Sequence of chain 36.C:
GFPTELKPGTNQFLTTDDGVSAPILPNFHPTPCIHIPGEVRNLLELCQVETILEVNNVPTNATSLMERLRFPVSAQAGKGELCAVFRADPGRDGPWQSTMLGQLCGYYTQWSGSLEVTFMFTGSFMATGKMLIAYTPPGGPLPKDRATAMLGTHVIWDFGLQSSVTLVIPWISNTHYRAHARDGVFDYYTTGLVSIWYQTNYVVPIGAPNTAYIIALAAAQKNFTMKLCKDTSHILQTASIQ

Binding-site contacts:
Ligand atom CAJ contacts residue VAL192 of chain 36.A at 3.7 Å (hydrophobic).
Ligand atom CAA contacts residue TYR153 of chain 36.A at 3.9 Å (hydrophobic).
Ligand atom CAL contacts residue THR114 of chain 36.A at 3.8 Å.
Ligand atom CAG contacts residue ASN228 of chain 36.A at 3.3 Å.
Ligand atom CAM contacts residue PRO177 of chain 36.A at 3.6 Å (hydrophobic).
Ligand atom CAE contacts residue PHE137 of chain 36.A at 3.9 Å (hydrophobic).
Ligand atom OAD contacts residue ASP112 of chain 36.A at 3.4 Å.
Ligand atom CAQ contacts residue ILE113 of chain 36.A at 3.9 Å (hydrophobic).
Ligand atom CAS contacts residue ASN228 of chain 36.A at 3.8 Å.
Ligand atom CAK contacts residue PHE155 of chain 36.A at 2.9 Å (hydrophobic).
Ligand atom CAR contacts residue TYR201 of chain 36.A at 3.2 Å (hydrophobic).
Ligand atom CAB contacts residue PHE131 of chain 36.A at 3.8 Å (hydrophobic).
Ligand atom CAI contacts residue PHE155 of chain 36.A at 3.1 Å (hydrophobic).
Ligand atom CAF contacts residue GLN202 of chain 36.A at 3.5 Å.
Ligand atom CAM contacts residue PHE155 of chain 36.A at 3.8 Å (hydrophobic).
Ligand atom CAN contacts residue PHE135 of chain 36.A at 3.4 Å (hydrophobic).
Ligand atom CAA contacts residue VAL179 of chain 36.A at 3.1 Å (hydrophobic).
Ligand atom CAB contacts residue PHE135 of chain 36.A at 3.8 Å (hydrophobic).
Ligand atom OAD contacts residue ILE113 of chain 36.A at 3.1 Å (h-bond).
Ligand atom CAA contacts residue PRO177 of chain 36.A at 3.5 Å (hydrophobic).
Ligand atom CAS contacts residue TYR201 of chain 36.A at 3.7 Å (hydrophobic).
Ligand atom OAW contacts residue MET195 of chain 36.A at 3.5 Å.
Ligand atom CAH contacts residue VAL192 of chain 36.A at 3.5 Å (hydrophobic).
Ligand atom CBA contacts residue ILE111 of chain 36.A at 3.7 Å (hydrophobic).
Ligand atom CAG contacts residue GLN202 of chain 36.A at 3.5 Å.
Ligand atom CBB contacts residue ASN228 of chain 36.A at 3.7 Å.
Ligand atom CAF contacts residue ASN228 of chain 36.A at 3.8 Å.
Ligand atom CAY contacts residue THR114 of chain 36.A at 3.8 Å.
Ligand atom CAJ contacts residue PHE135 of chain 36.A at 3.1 Å (hydrophobic).
Ligand atom NBE contacts residue TRP203 of chain 36.A at 3.8 Å.
Ligand atom CAZ contacts residue VAL192 of chain 36.A at 3.6 Å (hydrophobic).
Ligand atom NAC contacts residue ALA275 of chain 36.A at 3.5 Å.
Ligand atom OAV contacts residue VAL190 of chain 36.A at 3.9 Å.
Ligand atom NAC contacts residue THR114 of chain 36.A at 3.1 Å (h-bond).
Ligand atom CAF contacts residue TRP203 of chain 36.A at 3.7 Å (hydrophobic).
Ligand atom NAT contacts residue PHE155 of chain 36.A at 3.6 Å.
Ligand atom OAW contacts residue ILE111 of chain 36.A at 3.2 Å.
Ligand atom CAH contacts residue PHE135 of chain 36.A at 3.4 Å (hydrophobic).
Ligand atom CAR contacts residue ASN228 of chain 36.A at 3.7 Å.
Ligand atom CAA contacts residue SER178 of chain 36.A at 3.5 Å.

Sequence of chain 36.A:
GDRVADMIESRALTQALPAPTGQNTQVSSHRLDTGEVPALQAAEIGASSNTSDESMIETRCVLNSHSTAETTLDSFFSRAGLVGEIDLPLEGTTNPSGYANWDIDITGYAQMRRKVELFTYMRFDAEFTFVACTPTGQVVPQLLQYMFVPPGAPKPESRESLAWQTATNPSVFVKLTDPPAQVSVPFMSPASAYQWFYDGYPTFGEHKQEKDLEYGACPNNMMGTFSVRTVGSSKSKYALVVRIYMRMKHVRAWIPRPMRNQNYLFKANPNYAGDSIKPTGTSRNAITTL

A small-molecule ligand and the protein it binds are described below.
Small molecule (SMILES): CCO/N=C/c1ccc(OCC[C@@H](C)CCN2CCN(c3ccnc(N)c3)C2=O)cc1

Sequence of chain 37.C:
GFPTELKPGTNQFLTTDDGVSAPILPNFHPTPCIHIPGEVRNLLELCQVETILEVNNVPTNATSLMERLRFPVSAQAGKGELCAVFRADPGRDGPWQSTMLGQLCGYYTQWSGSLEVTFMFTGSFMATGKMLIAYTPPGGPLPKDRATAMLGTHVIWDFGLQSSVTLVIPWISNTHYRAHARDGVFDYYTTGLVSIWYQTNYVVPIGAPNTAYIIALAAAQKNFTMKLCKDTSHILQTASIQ